Binding-site contacts:
Ligand atom C1 contacts residue ASN372 of chain 1.B at 1.4 Å.
Ligand atom C8 contacts residue ASN372 of chain 1.B at 4.4 Å.
Ligand atom C7 contacts residue ASN372 of chain 1.B at 3.5 Å.
Ligand atom O7 contacts residue GLY368 of chain 1.B at 3.3 Å.
Ligand atom C3 contacts residue ASN372 of chain 1.B at 3.8 Å.
Ligand atom C5 contacts residue ASN372 of chain 1.B at 3.7 Å.
Ligand atom C7 contacts residue GLY368 of chain 1.B at 3.8 Å.
Ligand atom O5 contacts residue ASN372 of chain 1.B at 2.4 Å (h-bond).
Ligand atom C8 contacts residue GLY368 of chain 1.B at 3.8 Å.
Ligand atom C8 contacts residue LEU397 of chain 1.B at 3.8 Å (hydrophobic).
Ligand atom N2 contacts residue ASN372 of chain 1.B at 2.9 Å (h-bond).
Ligand atom C8 contacts residue PHE367 of chain 1.B at 3.4 Å (hydrophobic).
Ligand atom C2 contacts residue ASN372 of chain 1.B at 2.5 Å.
Ligand atom C4 contacts residue ASN372 of chain 1.B at 4.2 Å.
Ligand atom O7 contacts residue PHE367 of chain 1.B at 4.3 Å.
Ligand atom O7 contacts residue ASN372 of chain 1.B at 3.6 Å.
Ligand atom C8 contacts residue PHE371 of chain 1.B at 4.0 Å (hydrophobic).
Ligand atom C7 contacts residue PHE367 of chain 1.B at 4.4 Å (hydrophobic).

Sequence of chain 1.B:
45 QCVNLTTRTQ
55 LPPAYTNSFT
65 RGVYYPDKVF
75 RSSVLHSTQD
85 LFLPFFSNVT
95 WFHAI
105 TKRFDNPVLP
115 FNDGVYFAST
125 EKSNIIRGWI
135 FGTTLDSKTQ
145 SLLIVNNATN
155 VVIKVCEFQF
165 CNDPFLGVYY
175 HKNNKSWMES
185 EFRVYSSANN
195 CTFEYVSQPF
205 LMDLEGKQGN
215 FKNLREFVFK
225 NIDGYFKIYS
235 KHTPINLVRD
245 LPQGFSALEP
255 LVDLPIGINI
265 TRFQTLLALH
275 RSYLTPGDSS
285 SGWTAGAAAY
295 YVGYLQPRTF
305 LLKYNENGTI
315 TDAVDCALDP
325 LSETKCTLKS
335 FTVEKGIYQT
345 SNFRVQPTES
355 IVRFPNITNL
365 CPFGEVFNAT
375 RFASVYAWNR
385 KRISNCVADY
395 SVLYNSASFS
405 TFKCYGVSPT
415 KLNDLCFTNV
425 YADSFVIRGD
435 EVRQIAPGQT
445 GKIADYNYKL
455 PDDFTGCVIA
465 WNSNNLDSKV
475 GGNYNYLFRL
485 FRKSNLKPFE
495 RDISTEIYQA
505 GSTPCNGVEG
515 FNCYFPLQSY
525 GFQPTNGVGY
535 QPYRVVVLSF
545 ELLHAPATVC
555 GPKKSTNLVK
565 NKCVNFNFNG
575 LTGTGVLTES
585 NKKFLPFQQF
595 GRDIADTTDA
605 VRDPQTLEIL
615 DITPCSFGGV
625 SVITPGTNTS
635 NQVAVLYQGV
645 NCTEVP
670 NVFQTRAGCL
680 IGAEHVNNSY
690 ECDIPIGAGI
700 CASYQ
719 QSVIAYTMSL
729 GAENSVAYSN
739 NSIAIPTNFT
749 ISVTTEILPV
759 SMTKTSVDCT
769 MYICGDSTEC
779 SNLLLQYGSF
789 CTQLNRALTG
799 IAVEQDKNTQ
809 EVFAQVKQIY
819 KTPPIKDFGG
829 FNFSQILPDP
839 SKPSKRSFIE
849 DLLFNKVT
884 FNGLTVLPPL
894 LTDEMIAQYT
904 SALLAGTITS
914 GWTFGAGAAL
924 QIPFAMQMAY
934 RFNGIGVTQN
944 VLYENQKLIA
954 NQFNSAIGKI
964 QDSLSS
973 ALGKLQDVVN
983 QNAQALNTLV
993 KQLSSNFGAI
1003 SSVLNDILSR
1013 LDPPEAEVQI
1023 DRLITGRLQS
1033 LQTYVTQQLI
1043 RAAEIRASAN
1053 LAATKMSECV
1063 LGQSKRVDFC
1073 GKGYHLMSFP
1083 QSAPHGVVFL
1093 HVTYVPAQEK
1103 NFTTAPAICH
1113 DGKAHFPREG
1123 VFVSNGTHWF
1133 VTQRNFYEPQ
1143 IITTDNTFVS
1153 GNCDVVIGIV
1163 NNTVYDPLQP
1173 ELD

The protein below binds the small molecule below.
Small molecule (SMILES): CC(=O)N[C@@H]1[C@@H](O)[C@H](O)[C@@H](CO)O[C@H]1O